Binding-site contacts:
Ligand atom N3 contacts residue VAL356 of chain 1.A at 3.7 Å.
Ligand atom O1A contacts residue LYS245 of chain 1.A at 2.2 Å (salt-bridge).
Ligand atom PB contacts residue MG1 of chain 1.H at 3.2 Å.
Ligand atom O2A contacts residue ASP368 of chain 1.A at 2.5 Å (salt-bridge).
Ligand atom O2A contacts residue MG1 of chain 1.H at 2.0 Å.
Ligand atom O1B contacts residue THR223 of chain 1.A at 3.7 Å.
Ligand atom O1A contacts residue ASP368 of chain 1.A at 3.7 Å.
Ligand atom PA contacts residue LYS245 of chain 1.A at 3.5 Å.
Ligand atom O3' contacts residue THR353 of chain 1.A at 3.1 Å (h-bond).
Ligand atom O5' contacts residue VAL230 of chain 1.A at 3.4 Å.
Ligand atom O4' contacts residue LEU222 of chain 1.A at 3.4 Å.
Ligand atom N3 contacts residue ARG232 of chain 1.A at 3.7 Å.
Ligand atom PA contacts residue ASP368 of chain 1.A at 3.0 Å.
Ligand atom C6 contacts residue THR298 of chain 1.A at 3.7 Å.
Ligand atom N3B contacts residue MG1 of chain 1.H at 2.3 Å.
Ligand atom C2 contacts residue GLY301 of chain 1.A at 3.3 Å.
Ligand atom O2G contacts residue ASP368 of chain 1.A at 3.3 Å (salt-bridge).
Ligand atom O3A contacts residue ASP368 of chain 1.A at 2.6 Å (salt-bridge).
Ligand atom N3B contacts residue ASP368 of chain 1.A at 2.6 Å (salt-bridge).
Ligand atom C2' contacts residue THR353 of chain 1.A at 3.8 Å.
Ligand atom C5' contacts residue VAL230 of chain 1.A at 3.5 Å (hydrophobic).
Ligand atom C3' contacts residue THR353 of chain 1.A at 3.6 Å.
Ligand atom C5 contacts residue VAL367 of chain 1.A at 3.8 Å (hydrophobic).
Ligand atom O1G contacts residue GLU370 of chain 1.A at 3.6 Å.
Ligand atom O3G contacts residue LYS227 of chain 1.A at 2.5 Å (salt-bridge).
Ligand atom O3A contacts residue MG1 of chain 1.H at 3.3 Å.
Ligand atom PB contacts residue ASP368 of chain 1.A at 3.2 Å.
Ligand atom N6 contacts residue THR298 of chain 1.A at 2.9 Å (h-bond).
Ligand atom O2G contacts residue ASP349 of chain 1.A at 3.5 Å (salt-bridge).
Ligand atom PG contacts residue MG1 of chain 1.H at 3.6 Å.
Ligand atom C6 contacts residue VAL367 of chain 1.A at 3.6 Å (hydrophobic).
Ligand atom O2A contacts residue ASN354 of chain 1.A at 3.0 Å (h-bond).
Ligand atom O1G contacts residue ASP368 of chain 1.A at 2.8 Å (salt-bridge).
Ligand atom C2 contacts residue LEU300 of chain 1.A at 3.6 Å (hydrophobic).
Ligand atom O1B contacts residue MG1 of chain 1.H at 3.5 Å.
Ligand atom N1 contacts residue LEU300 of chain 1.A at 3.0 Å (h-bond).
Ligand atom PG contacts residue ASP368 of chain 1.A at 3.0 Å.
Ligand atom PA contacts residue MG1 of chain 1.H at 3.2 Å.
Ligand atom PG contacts residue LYS227 of chain 1.A at 3.7 Å.
Ligand atom N6 contacts residue VAL367 of chain 1.A at 3.6 Å.

The protein below binds the small molecule below.
Small molecule (SMILES): Nc1ncnc2c1ncn2[C@@H]1O[C@H](CO[P](=O)(O)O[P](=O)(O)NP(=O)(O)O)[C@@H](O)[C@H]1O

Sequence of chain 1.A:
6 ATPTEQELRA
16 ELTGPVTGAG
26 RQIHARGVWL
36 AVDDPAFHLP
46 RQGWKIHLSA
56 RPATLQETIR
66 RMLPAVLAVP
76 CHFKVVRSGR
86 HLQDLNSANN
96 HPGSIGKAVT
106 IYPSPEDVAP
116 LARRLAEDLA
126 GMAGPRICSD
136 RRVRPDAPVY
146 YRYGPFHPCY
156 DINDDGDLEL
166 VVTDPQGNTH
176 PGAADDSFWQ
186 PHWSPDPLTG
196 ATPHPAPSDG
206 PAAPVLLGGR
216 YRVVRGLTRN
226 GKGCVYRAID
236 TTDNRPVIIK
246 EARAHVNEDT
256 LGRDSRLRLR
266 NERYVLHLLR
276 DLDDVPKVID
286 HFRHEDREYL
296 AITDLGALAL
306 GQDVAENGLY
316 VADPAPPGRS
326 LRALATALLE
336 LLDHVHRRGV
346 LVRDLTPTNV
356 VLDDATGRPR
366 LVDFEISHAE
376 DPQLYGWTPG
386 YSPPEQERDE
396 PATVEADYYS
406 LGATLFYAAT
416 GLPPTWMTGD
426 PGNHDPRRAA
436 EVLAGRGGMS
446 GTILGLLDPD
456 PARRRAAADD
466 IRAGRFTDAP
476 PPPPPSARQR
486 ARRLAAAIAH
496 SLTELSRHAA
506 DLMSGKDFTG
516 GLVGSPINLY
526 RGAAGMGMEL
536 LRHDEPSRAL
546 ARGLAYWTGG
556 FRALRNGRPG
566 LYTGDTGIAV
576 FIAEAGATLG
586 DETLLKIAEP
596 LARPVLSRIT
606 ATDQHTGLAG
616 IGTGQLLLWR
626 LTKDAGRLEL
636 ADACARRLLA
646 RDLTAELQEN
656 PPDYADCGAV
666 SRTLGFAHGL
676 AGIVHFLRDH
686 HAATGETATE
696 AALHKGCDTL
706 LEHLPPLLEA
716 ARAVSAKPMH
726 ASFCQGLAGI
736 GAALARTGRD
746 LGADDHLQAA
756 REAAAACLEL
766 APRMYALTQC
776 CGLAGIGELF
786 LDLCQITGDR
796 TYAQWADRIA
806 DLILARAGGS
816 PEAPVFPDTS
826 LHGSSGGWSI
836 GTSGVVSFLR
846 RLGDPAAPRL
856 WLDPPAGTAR